Binding-site contacts:
Ligand atom OH contacts residue TYR215 of chain 1.B at 3.2 Å.
Ligand atom CE2 contacts residue ALA170 of chain 1.B at 3.6 Å (hydrophobic).
Ligand atom C1 contacts residue THR220 of chain 1.B at 3.6 Å.
Ligand atom C contacts residue HIS48 of chain 1.B at 3.6 Å.
Ligand atom CE2 contacts residue SER172 of chain 1.B at 3.5 Å.
Ligand atom O contacts residue CYS153 of chain 1.B at 2.8 Å (h-bond).
Ligand atom CD1 contacts residue THR219 of chain 1.B at 3.3 Å.
Ligand atom N contacts residue CYS169 of chain 1.B at 3.2 Å (h-bond).
Ligand atom N contacts residue CYS153 of chain 1.B at 2.9 Å (h-bond).
Ligand atom CA contacts residue CYS169 of chain 1.B at 3.6 Å (hydrophobic).
Ligand atom C contacts residue CYS153 of chain 1.B at 1.8 Å (hydrophobic).
Ligand atom NE2 contacts residue PHE150 of chain 1.B at 3.6 Å (h-bond).
Ligand atom N contacts residue GLY171 of chain 1.B at 3.3 Å (h-bond).
Ligand atom O contacts residue GLY171 of chain 1.B at 3.0 Å (h-bond).
Ligand atom O1 contacts residue SER172 of chain 1.B at 3.6 Å.
Ligand atom CA contacts residue CYS153 of chain 1.B at 2.6 Å (hydrophobic).
Ligand atom CD contacts residue THR148 of chain 1.B at 3.5 Å.
Ligand atom O1 contacts residue THR220 of chain 1.B at 3.4 Å (h-bond).
Ligand atom CE2 contacts residue ASP173 of chain 1.B at 3.3 Å.
Ligand atom OH contacts residue ALA170 of chain 1.B at 3.4 Å.
Ligand atom O1 contacts residue VAL222 of chain 1.B at 3.6 Å.
Ligand atom CD1 contacts residue GLY171 of chain 1.B at 3.6 Å.
Ligand atom ND2 contacts residue SER52 of chain 1.B at 3.4 Å (h-bond).
Ligand atom OD1 contacts residue ASP216 of chain 1.B at 3.7 Å.
Ligand atom O1 contacts residue LYS221 of chain 1.B at 3.4 Å.
Ligand atom C2 contacts residue THR220 of chain 1.B at 3.6 Å.
Ligand atom CB contacts residue CYS153 of chain 1.B at 3.1 Å (hydrophobic).
Ligand atom NE2 contacts residue VAL149 of chain 1.B at 3.3 Å.
Ligand atom CB contacts residue HIS48 of chain 1.B at 3.7 Å.
Ligand atom O contacts residue HIS48 of chain 1.B at 2.7 Å (h-bond).
Ligand atom N contacts residue SER172 of chain 1.B at 3.7 Å.
Ligand atom CD2 contacts residue THR219 of chain 1.B at 3.5 Å.
Ligand atom CG contacts residue GLY171 of chain 1.B at 3.6 Å.
Ligand atom C contacts residue THR220 of chain 1.B at 3.5 Å.
Ligand atom ND2 contacts residue ASP216 of chain 1.B at 2.9 Å (salt-bridge).
Ligand atom OE1 contacts residue HIS168 of chain 1.B at 2.8 Å (h-bond).
Ligand atom O contacts residue ALA170 of chain 1.B at 3.5 Å.
Ligand atom CG contacts residue THR219 of chain 1.B at 3.7 Å.
Ligand atom OE1 contacts residue THR148 of chain 1.B at 2.4 Å (h-bond).
Ligand atom CZ contacts residue ASP173 of chain 1.B at 3.4 Å.

Sequence of chain 1.B:
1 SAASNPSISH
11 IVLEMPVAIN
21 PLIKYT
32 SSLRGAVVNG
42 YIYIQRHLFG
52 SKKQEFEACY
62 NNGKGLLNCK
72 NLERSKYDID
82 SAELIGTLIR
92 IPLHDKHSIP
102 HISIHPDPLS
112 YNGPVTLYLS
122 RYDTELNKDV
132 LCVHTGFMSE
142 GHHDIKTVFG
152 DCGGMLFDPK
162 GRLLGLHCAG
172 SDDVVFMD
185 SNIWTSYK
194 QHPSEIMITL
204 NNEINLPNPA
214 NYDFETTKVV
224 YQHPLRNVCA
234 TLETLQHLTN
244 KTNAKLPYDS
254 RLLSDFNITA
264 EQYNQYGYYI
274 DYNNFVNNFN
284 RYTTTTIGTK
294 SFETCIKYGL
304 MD

A protein and the small-molecule ligand that binds it are described below.
Small molecule (SMILES): NC(=O)CC[C@@H](CO)NC(=O)[C@H](CC(N)=O)NC(=O)[C@H](Cc1ccccc1)NC(=O)[C@@H](Cc1ccc(O)cc1)NC(=O)c1ccccc1